Sequence of chain 2.B:
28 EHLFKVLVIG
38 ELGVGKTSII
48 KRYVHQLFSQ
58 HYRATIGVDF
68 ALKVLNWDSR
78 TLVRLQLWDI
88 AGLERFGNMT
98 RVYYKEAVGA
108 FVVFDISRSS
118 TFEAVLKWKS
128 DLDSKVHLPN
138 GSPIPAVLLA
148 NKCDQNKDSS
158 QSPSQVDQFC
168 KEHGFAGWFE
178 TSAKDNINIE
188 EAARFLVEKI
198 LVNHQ

The protein below binds the small molecule below.
Small molecule (SMILES): Nc1nc2c(ncn2[C@@H]2O[C@H](CO[P](=O)(O)O[P](=O)(O)CP(=O)(O)O)[C@@H](O)[C@H]2O)c(=O)[nH]1

Binding-site contacts:
Ligand atom O2G contacts residue TYR59 of chain 2.B at 3.2 Å (h-bond).
Ligand atom O6 contacts residue ASP151 of chain 2.B at 3.5 Å (salt-bridge).
Ligand atom O2' contacts residue SER56 of chain 2.B at 2.5 Å (h-bond).
Ligand atom O1G contacts residue LYS43 of chain 2.B at 2.4 Å (salt-bridge).
Ligand atom O6 contacts residue SER179 of chain 2.B at 3.3 Å (h-bond).
Ligand atom O1A contacts residue THR44 of chain 2.B at 3.4 Å (h-bond).
Ligand atom O6 contacts residue LYS181 of chain 2.B at 3.4 Å (salt-bridge).
Ligand atom C5' contacts residue GLY40 of chain 2.B at 3.5 Å.
Ligand atom O2B contacts residue THR44 of chain 2.B at 2.9 Å (h-bond).
Ligand atom O2B contacts residue MG1 of chain 2.J at 2.0 Å.
Ligand atom O3G contacts residue MG1 of chain 2.J at 1.9 Å.
Ligand atom O6 contacts residue ALA180 of chain 2.B at 2.9 Å (h-bond).
Ligand atom O2' contacts residue GLN57 of chain 2.B at 3.2 Å (h-bond).
Ligand atom N7 contacts residue ASN148 of chain 2.B at 3.0 Å (h-bond).
Ligand atom N1 contacts residue LYS149 of chain 2.B at 3.4 Å.
Ligand atom PG contacts residue MG1 of chain 2.J at 3.0 Å.
Ligand atom C3B contacts residue TYR59 of chain 2.B at 3.5 Å (hydrophobic).
Ligand atom C8 contacts residue SER45 of chain 2.B at 3.4 Å.
Ligand atom O1B contacts residue LYS43 of chain 2.B at 2.7 Å (salt-bridge).
Ligand atom O3A contacts residue GLY42 of chain 2.B at 3.1 Å (h-bond).
Ligand atom O6 contacts residue ASN148 of chain 2.B at 3.4 Å (h-bond).
Ligand atom O1G contacts residue MG1 of chain 2.J at 3.2 Å.
Ligand atom O1A contacts residue SER45 of chain 2.B at 2.9 Å (h-bond).
Ligand atom O2A contacts residue TYR59 of chain 2.B at 3.3 Å.
Ligand atom O2' contacts residue PHE55 of chain 2.B at 3.3 Å.
Ligand atom O3' contacts residue GLN57 of chain 2.B at 2.7 Å (h-bond).
Ligand atom PB contacts residue MG1 of chain 2.J at 3.2 Å.
Ligand atom N1 contacts residue ASP151 of chain 2.B at 2.9 Å (salt-bridge).
Ligand atom O1A contacts residue GLY42 of chain 2.B at 3.0 Å.
Ligand atom O4' contacts residue LYS149 of chain 2.B at 2.8 Å (salt-bridge).
Ligand atom O3G contacts residue THR62 of chain 2.B at 2.9 Å (h-bond).
Ligand atom N2 contacts residue ASP151 of chain 2.B at 3.1 Å (salt-bridge).
Ligand atom C3B contacts residue GLY40 of chain 2.B at 2.8 Å.
Ligand atom O1G contacts residue GLY89 of chain 2.B at 3.2 Å (h-bond).
Ligand atom O1B contacts residue GLY42 of chain 2.B at 3.1 Å (h-bond).
Ligand atom O1B contacts residue VAL41 of chain 2.B at 3.4 Å (h-bond).
Ligand atom O6 contacts residue LYS149 of chain 2.B at 3.3 Å.
Ligand atom O5' contacts residue SER45 of chain 2.B at 3.5 Å (h-bond).
Ligand atom C6 contacts residue LYS149 of chain 2.B at 3.1 Å.
Ligand atom C5 contacts residue LYS149 of chain 2.B at 3.2 Å.